This protein binds this small molecule.
Small molecule (SMILES): Cn1cc(-c2ccccc2)nc1COc1nc2ccccc2nc1Cl

Sequence of chain 1.D:
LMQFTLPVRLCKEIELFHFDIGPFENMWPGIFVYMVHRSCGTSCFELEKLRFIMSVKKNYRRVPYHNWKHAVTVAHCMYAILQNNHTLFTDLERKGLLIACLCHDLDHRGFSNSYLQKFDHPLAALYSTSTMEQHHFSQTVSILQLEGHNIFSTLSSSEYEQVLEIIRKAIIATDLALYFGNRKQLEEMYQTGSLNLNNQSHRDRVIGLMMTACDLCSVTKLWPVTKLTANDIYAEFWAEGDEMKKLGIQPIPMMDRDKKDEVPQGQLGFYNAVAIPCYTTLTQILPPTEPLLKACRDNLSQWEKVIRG

Binding-site contacts:
Ligand atom C11 contacts residue MET267 of chain 1.D at 3.6 Å (hydrophobic).
Ligand atom C9 contacts residue TYR247 of chain 1.D at 3.3 Å (hydrophobic).
Ligand atom C7 contacts residue GLY279 of chain 1.D at 3.1 Å.
Ligand atom C19 contacts residue PHE283 of chain 1.D at 3.6 Å (hydrophobic).
Ligand atom N10 contacts residue MET267 of chain 1.D at 3.5 Å (h-bond).
Ligand atom C26 contacts residue GLN280 of chain 1.D at 3.2 Å.
Ligand atom N20 contacts residue GLN280 of chain 1.D at 3.6 Å (h-bond).
Ligand atom C15 contacts residue ILE246 of chain 1.D at 3.3 Å (hydrophobic).
Ligand atom C21 contacts residue PHE283 of chain 1.D at 3.4 Å (hydrophobic).
Ligand atom C1 contacts residue VAL276 of chain 1.D at 3.7 Å (hydrophobic).
Ligand atom N8 contacts residue GLY279 of chain 1.D at 3.6 Å.
Ligand atom C17 contacts residue LEU229 of chain 1.D at 3.6 Å (hydrophobic).
Ligand atom C7 contacts residue MET267 of chain 1.D at 3.4 Å (hydrophobic).
Ligand atom C9 contacts residue MET267 of chain 1.D at 3.4 Å (hydrophobic).
Ligand atom C7 contacts residue TYR247 of chain 1.D at 3.7 Å (hydrophobic).
Ligand atom O24 contacts residue PHE283 of chain 1.D at 3.7 Å.
Ligand atom C2 contacts residue TYR247 of chain 1.D at 3.7 Å (hydrophobic).
Ligand atom C1 contacts residue GLU275 of chain 1.D at 3.5 Å.
Ligand atom N10 contacts residue GLY279 of chain 1.D at 3.3 Å (h-bond).
Ligand atom C5 contacts residue PRO266 of chain 1.D at 3.6 Å (hydrophobic).
Ligand atom C6 contacts residue LYS272 of chain 1.D at 3.6 Å.
Ligand atom C2 contacts residue MET267 of chain 1.D at 3.4 Å (hydrophobic).
Ligand atom C3 contacts residue MET267 of chain 1.D at 3.4 Å (hydrophobic).
Ligand atom C6 contacts residue GLU275 of chain 1.D at 3.2 Å.
Ligand atom C12 contacts residue GLY279 of chain 1.D at 3.7 Å.
Ligand atom C15 contacts residue SER231 of chain 1.D at 3.5 Å.
Ligand atom N23 contacts residue PHE283 of chain 1.D at 3.4 Å.
Ligand atom C6 contacts residue PRO266 of chain 1.D at 3.6 Å (hydrophobic).
Ligand atom C5 contacts residue GLU275 of chain 1.D at 3.6 Å.
Ligand atom C3 contacts residue GLY279 of chain 1.D at 3.4 Å.
Ligand atom N8 contacts residue MET267 of chain 1.D at 3.4 Å.
Ligand atom C22 contacts residue PHE283 of chain 1.D at 3.3 Å (hydrophobic).
Ligand atom C9 contacts residue GLY279 of chain 1.D at 3.5 Å.
Ligand atom C18 contacts residue PHE283 of chain 1.D at 3.4 Å (hydrophobic).
Ligand atom N8 contacts residue TYR247 of chain 1.D at 2.5 Å (h-bond).
Ligand atom O24 contacts residue MET267 of chain 1.D at 3.2 Å (h-bond).
Ligand atom C16 contacts residue ILE246 of chain 1.D at 3.8 Å (hydrophobic).
Ligand atom C11 contacts residue GLY279 of chain 1.D at 3.5 Å.
Ligand atom C4 contacts residue GLY279 of chain 1.D at 3.7 Å.
Ligand atom C26 contacts residue TYR247 of chain 1.D at 3.2 Å (hydrophobic).